Sequence of chain 20.S:
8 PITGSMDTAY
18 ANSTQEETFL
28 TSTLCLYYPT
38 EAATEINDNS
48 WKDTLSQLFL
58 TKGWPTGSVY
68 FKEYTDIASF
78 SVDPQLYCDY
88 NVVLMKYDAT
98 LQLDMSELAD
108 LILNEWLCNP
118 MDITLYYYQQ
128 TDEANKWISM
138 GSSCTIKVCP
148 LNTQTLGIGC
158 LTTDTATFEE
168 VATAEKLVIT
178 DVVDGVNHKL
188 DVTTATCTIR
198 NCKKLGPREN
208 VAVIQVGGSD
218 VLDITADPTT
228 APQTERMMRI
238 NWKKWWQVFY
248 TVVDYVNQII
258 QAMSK

A small-molecule ligand and the protein it binds are described below.
Small molecule (SMILES): CC(=O)N[C@H]1[C@H](O[C@H]2[C@H](O)[C@@H](NC(C)=O)CO[C@@H]2CO)O[C@H](CO)[C@@H](O)[C@@H]1O

Binding-site contacts:
Ligand atom C5 contacts residue ASN19 of chain 20.S at 3.4 Å.
Ligand atom C6 contacts residue ASN19 of chain 20.S at 4.1 Å.
Ligand atom O5 contacts residue ASN19 of chain 20.S at 2.2 Å (h-bond).
Ligand atom C8 contacts residue TYR17 of chain 20.S at 4.2 Å (hydrophobic).
Ligand atom C3 contacts residue ASN19 of chain 20.S at 4.4 Å.
Ligand atom C1 contacts residue ASN19 of chain 20.S at 1.9 Å.
Ligand atom C2 contacts residue ASN19 of chain 20.S at 3.4 Å.
Ligand atom O6 contacts residue ASN19 of chain 20.S at 4.4 Å.
Ligand atom N2 contacts residue ASN19 of chain 20.S at 4.1 Å.